Sequence of chain 1.A:
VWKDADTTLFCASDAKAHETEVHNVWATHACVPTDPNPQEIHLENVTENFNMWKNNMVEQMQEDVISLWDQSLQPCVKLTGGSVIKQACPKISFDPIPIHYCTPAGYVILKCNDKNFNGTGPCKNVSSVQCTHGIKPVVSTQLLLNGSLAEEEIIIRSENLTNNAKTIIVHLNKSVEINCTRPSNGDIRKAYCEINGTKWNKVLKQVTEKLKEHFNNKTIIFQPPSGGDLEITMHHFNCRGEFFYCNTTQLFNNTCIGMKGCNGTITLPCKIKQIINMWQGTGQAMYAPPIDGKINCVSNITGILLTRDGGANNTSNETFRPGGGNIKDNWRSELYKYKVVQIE

The small molecule below binds the protein below.
Small molecule (SMILES): CC(=O)N[C@@H]1[C@@H](O)[C@H](O)[C@@H](CO)O[C@H]1O

Binding-site contacts:
Ligand atom C1 contacts residue SER308 of chain 1.A at 3.8 Å.
Ligand atom O7 contacts residue PRO96 of chain 1.A at 4.0 Å.
Ligand atom C3 contacts residue VAL307 of chain 1.A at 3.8 Å (hydrophobic).
Ligand atom O5 contacts residue ASN146 of chain 1.A at 2.3 Å (h-bond).
Ligand atom C1 contacts residue NAG1 of chain 1.P at 4.3 Å.
Ligand atom C7 contacts residue SER308 of chain 1.A at 3.7 Å.
Ligand atom C1 contacts residue ASN146 of chain 1.A at 1.4 Å.
Ligand atom O7 contacts residue ASN146 of chain 1.A at 3.9 Å.
Ligand atom O3 contacts residue ASP95 of chain 1.A at 4.1 Å.
Ligand atom O6 contacts residue NAG1 of chain 1.P at 3.5 Å.
Ligand atom C4 contacts residue ASP95 of chain 1.A at 4.1 Å.
Ligand atom C2 contacts residue SER308 of chain 1.A at 3.6 Å.
Ligand atom C3 contacts residue SER308 of chain 1.A at 3.9 Å.
Ligand atom C4 contacts residue ASN146 of chain 1.A at 4.2 Å.
Ligand atom C4 contacts residue VAL307 of chain 1.A at 4.0 Å (hydrophobic).
Ligand atom O4 contacts residue VAL307 of chain 1.A at 4.0 Å.
Ligand atom C2 contacts residue ASN146 of chain 1.A at 2.5 Å.
Ligand atom C5 contacts residue ASN146 of chain 1.A at 3.6 Å.
Ligand atom N2 contacts residue SER308 of chain 1.A at 2.8 Å (h-bond).
Ligand atom C5 contacts residue VAL307 of chain 1.A at 3.4 Å (hydrophobic).
Ligand atom C8 contacts residue ASN244 of chain 1.A at 3.9 Å.
Ligand atom C3 contacts residue ASN146 of chain 1.A at 3.8 Å.
Ligand atom O6 contacts residue LYS136 of chain 1.A at 3.6 Å (salt-bridge).
Ligand atom O7 contacts residue VAL138 of chain 1.A at 4.2 Å.
Ligand atom C7 contacts residue ASN146 of chain 1.A at 3.7 Å.
Ligand atom C7 contacts residue ASN244 of chain 1.A at 4.2 Å.
Ligand atom C6 contacts residue NAG1 of chain 1.P at 3.8 Å.
Ligand atom C8 contacts residue LEU145 of chain 1.A at 3.6 Å (hydrophobic).
Ligand atom C3 contacts residue CYS306 of chain 1.A at 4.3 Å (hydrophobic).
Ligand atom C8 contacts residue VAL138 of chain 1.A at 3.9 Å (hydrophobic).
Ligand atom O5 contacts residue LYS136 of chain 1.A at 4.1 Å.
Ligand atom C5 contacts residue NAG1 of chain 1.P at 4.1 Å.
Ligand atom C6 contacts residue VAL307 of chain 1.A at 4.3 Å (hydrophobic).
Ligand atom C1 contacts residue VAL307 of chain 1.A at 3.9 Å (hydrophobic).
Ligand atom O5 contacts residue VAL307 of chain 1.A at 4.0 Å.
Ligand atom N2 contacts residue ASN146 of chain 1.A at 3.0 Å (h-bond).
Ligand atom C7 contacts residue VAL138 of chain 1.A at 4.3 Å (hydrophobic).
Ligand atom O5 contacts residue NAG1 of chain 1.P at 3.5 Å.
Ligand atom C8 contacts residue SER308 of chain 1.A at 3.7 Å.
Ligand atom O3 contacts residue CYS306 of chain 1.A at 3.5 Å (h-bond).